Binding-site contacts:
Ligand atom O2G contacts residue MG1 of chain 1.X at 2.7 Å.
Ligand atom C3A contacts residue MG1 of chain 1.X at 3.5 Å.
Ligand atom N3 contacts residue ASN204 of chain 1.F at 3.4 Å (h-bond).
Ligand atom O1B contacts residue GLY10 of chain 1.F at 3.6 Å.
Ligand atom N9 contacts residue TYR222 of chain 1.F at 3.5 Å (h-bond).
Ligand atom N7 contacts residue TYR222 of chain 1.F at 3.6 Å.
Ligand atom O3B contacts residue GLY141 of chain 1.F at 3.6 Å.
Ligand atom O3G contacts residue GLY142 of chain 1.F at 3.5 Å (h-bond).
Ligand atom O2A contacts residue GLN11 of chain 1.F at 2.9 Å (h-bond).
Ligand atom O1G contacts residue ASN99 of chain 1.F at 2.7 Å (h-bond).
Ligand atom O2B contacts residue GLY144 of chain 1.F at 3.4 Å (h-bond).
Ligand atom O6 contacts residue GLN15 of chain 1.F at 3.0 Å (h-bond).
Ligand atom O6 contacts residue TYR222 of chain 1.F at 3.2 Å.
Ligand atom N2 contacts residue ASN204 of chain 1.F at 3.2 Å (h-bond).
Ligand atom O2B contacts residue GLY141 of chain 1.F at 3.5 Å.
Ligand atom N2 contacts residue ASN226 of chain 1.F at 3.5 Å (h-bond).
Ligand atom O3G contacts residue GLY98 of chain 1.F at 3.0 Å (h-bond).
Ligand atom O2' contacts residue ASN204 of chain 1.F at 3.7 Å.
Ligand atom O5' contacts residue SER138 of chain 1.F at 3.4 Å (h-bond).
Ligand atom O3G contacts residue THR143 of chain 1.F at 3.7 Å.
Ligand atom O4' contacts residue SER138 of chain 1.F at 3.2 Å (h-bond).
Ligand atom O3' contacts residue ASP177 of chain 1.F at 3.7 Å.
Ligand atom C6 contacts residue TYR222 of chain 1.F at 3.1 Å (hydrophobic).
Ligand atom O3B contacts residue GLY142 of chain 1.F at 3.0 Å (h-bond).
Ligand atom C4 contacts residue TYR222 of chain 1.F at 3.6 Å (hydrophobic).
Ligand atom O3G contacts residue ALA97 of chain 1.F at 3.3 Å.
Ligand atom O3B contacts residue THR143 of chain 1.F at 3.1 Å (h-bond).
Ligand atom C8 contacts residue TYR222 of chain 1.F at 3.6 Å (hydrophobic).
Ligand atom N1 contacts residue ASN226 of chain 1.F at 3.0 Å (h-bond).
Ligand atom N3 contacts residue TYR222 of chain 1.F at 3.7 Å.
Ligand atom O3G contacts residue ASN99 of chain 1.F at 3.1 Å (h-bond).
Ligand atom C2 contacts residue TYR222 of chain 1.F at 3.5 Å (hydrophobic).
Ligand atom N1 contacts residue TYR222 of chain 1.F at 3.2 Å.
Ligand atom O3' contacts residue GLU181 of chain 1.F at 3.1 Å (salt-bridge).
Ligand atom C5 contacts residue TYR222 of chain 1.F at 3.3 Å (hydrophobic).
Ligand atom O1B contacts residue GLN11 of chain 1.F at 3.4 Å (h-bond).
Ligand atom O1A contacts residue GLN11 of chain 1.F at 3.5 Å.
Ligand atom O6 contacts residue ASN226 of chain 1.F at 3.4 Å (h-bond).
Ligand atom O1B contacts residue MG1 of chain 1.X at 3.1 Å.
Ligand atom O2A contacts residue CYS12 of chain 1.F at 3.2 Å (h-bond).

Sequence of chain 1.F:
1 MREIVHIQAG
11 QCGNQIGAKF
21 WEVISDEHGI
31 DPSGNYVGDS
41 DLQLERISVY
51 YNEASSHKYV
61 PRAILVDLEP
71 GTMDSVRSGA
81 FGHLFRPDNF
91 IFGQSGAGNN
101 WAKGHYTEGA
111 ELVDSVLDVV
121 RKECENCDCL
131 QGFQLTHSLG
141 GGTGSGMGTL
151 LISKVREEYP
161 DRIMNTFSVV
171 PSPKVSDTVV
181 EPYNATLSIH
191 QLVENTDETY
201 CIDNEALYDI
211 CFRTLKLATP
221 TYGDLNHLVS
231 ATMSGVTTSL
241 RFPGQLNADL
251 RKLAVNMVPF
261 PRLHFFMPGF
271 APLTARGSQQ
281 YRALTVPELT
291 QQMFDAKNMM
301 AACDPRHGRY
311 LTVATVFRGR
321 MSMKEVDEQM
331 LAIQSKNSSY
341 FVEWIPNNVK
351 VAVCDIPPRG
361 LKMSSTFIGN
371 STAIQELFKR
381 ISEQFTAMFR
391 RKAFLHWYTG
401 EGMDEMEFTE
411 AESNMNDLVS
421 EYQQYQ

A protein and the small-molecule ligand that binds it are described below.
Small molecule (SMILES): Nc1nc2c(ncn2[C@@H]2O[C@H](CO[P](=O)(O)C[P](=O)(O)OP(=O)(O)O)[C@@H](O)[C@H]2O)c(=O)[nH]1